A small-molecule ligand and the protein it binds are described below.
Small molecule (SMILES): CC(=O)N[C@@H]1[C@@H](O)[C@H](O)[C@@H](CO)O[C@H]1O

Binding-site contacts:
Ligand atom O5 contacts residue THR89 of chain 58.C at 3.8 Å.
Ligand atom O5 contacts residue ASN118 of chain 58.C at 2.4 Å (h-bond).
Ligand atom O7 contacts residue ASN118 of chain 58.C at 4.5 Å.
Ligand atom C2 contacts residue ASN118 of chain 58.C at 2.4 Å.
Ligand atom N2 contacts residue TYR90 of chain 58.C at 4.5 Å.
Ligand atom C8 contacts residue TYR90 of chain 58.C at 3.9 Å (hydrophobic).
Ligand atom C5 contacts residue THR89 of chain 58.C at 4.1 Å.
Ligand atom O5 contacts residue THR120 of chain 58.C at 3.4 Å (h-bond).
Ligand atom C6 contacts residue THR120 of chain 58.C at 3.4 Å.
Ligand atom N2 contacts residue ASN118 of chain 58.C at 2.9 Å (h-bond).
Ligand atom C6 contacts residue THR89 of chain 58.C at 4.2 Å.
Ligand atom O5 contacts residue PHE119 of chain 58.C at 4.2 Å.
Ligand atom O6 contacts residue THR89 of chain 58.C at 3.5 Å.
Ligand atom C7 contacts residue ASN118 of chain 58.C at 3.6 Å.
Ligand atom C8 contacts residue ASN118 of chain 58.C at 3.9 Å.
Ligand atom O6 contacts residue ASN118 of chain 58.C at 4.1 Å.
Ligand atom C1 contacts residue THR89 of chain 58.C at 3.9 Å.
Ligand atom O6 contacts residue PHE119 of chain 58.C at 2.8 Å (h-bond).
Ligand atom O7 contacts residue TYR90 of chain 58.C at 3.7 Å.
Ligand atom C6 contacts residue PHE119 of chain 58.C at 4.1 Å (hydrophobic).
Ligand atom C2 contacts residue SER66 of chain 58.C at 4.4 Å.
Ligand atom C5 contacts residue THR120 of chain 58.C at 4.0 Å.
Ligand atom C3 contacts residue ASN118 of chain 58.C at 3.8 Å.
Ligand atom O6 contacts residue THR120 of chain 58.C at 3.1 Å (h-bond).
Ligand atom C7 contacts residue TYR90 of chain 58.C at 3.8 Å (hydrophobic).
Ligand atom C4 contacts residue ASN118 of chain 58.C at 4.2 Å.
Ligand atom C5 contacts residue ASN118 of chain 58.C at 3.7 Å.
Ligand atom C1 contacts residue ASN118 of chain 58.C at 1.4 Å.
Ligand atom C1 contacts residue SER66 of chain 58.C at 4.2 Å.

Sequence of chain 58.C:
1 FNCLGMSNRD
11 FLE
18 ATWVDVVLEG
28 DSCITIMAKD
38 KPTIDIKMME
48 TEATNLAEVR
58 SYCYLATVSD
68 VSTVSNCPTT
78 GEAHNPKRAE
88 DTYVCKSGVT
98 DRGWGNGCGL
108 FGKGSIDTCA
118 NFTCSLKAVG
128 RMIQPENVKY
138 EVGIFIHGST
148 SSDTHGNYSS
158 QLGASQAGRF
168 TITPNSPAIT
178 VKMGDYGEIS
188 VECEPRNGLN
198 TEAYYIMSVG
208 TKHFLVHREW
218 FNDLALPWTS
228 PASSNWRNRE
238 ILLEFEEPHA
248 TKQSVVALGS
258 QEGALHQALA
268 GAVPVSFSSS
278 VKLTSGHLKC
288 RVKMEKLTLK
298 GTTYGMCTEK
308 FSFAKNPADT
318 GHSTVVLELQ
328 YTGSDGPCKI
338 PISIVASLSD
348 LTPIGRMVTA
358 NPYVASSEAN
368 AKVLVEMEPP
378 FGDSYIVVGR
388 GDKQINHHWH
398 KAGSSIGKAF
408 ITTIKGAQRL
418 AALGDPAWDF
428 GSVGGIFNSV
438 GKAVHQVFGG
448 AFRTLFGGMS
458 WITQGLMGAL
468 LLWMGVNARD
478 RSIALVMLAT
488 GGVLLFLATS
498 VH